Sequence of chain 2.A:
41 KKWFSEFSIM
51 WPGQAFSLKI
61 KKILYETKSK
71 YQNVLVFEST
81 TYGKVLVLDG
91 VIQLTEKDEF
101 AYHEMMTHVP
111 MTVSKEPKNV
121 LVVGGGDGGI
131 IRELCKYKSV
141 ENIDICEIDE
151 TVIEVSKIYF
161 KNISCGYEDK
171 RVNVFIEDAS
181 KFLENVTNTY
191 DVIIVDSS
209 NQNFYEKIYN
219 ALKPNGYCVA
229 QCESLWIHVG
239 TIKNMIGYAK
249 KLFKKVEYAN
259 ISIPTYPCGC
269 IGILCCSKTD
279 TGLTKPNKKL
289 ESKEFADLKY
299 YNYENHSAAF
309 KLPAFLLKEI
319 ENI

Binding-site contacts:
Ligand atom C4 contacts residue GLY124 of chain 2.A at 3.4 Å.
Ligand atom C9 contacts residue ILE148 of chain 2.A at 4.4 Å (hydrophobic).
Ligand atom C8 contacts residue SER197 of chain 2.A at 4.0 Å.
Ligand atom C1 contacts residue VAL152 of chain 2.A at 4.2 Å (hydrophobic).
Ligand atom C3 contacts residue GLY125 of chain 2.A at 4.1 Å.
Ligand atom C3 contacts residue ASP196 of chain 2.A at 4.2 Å.
Ligand atom N1 contacts residue GLU147 of chain 2.A at 2.7 Å (salt-bridge).
Ligand atom N2 contacts residue GLY124 of chain 2.A at 3.5 Å.
Ligand atom C3 contacts residue GLU147 of chain 2.A at 3.5 Å.
Ligand atom N2 contacts residue GLY125 of chain 2.A at 4.5 Å.
Ligand atom C5 contacts residue GLY124 of chain 2.A at 3.9 Å.
Ligand atom C6 contacts residue ILE148 of chain 2.A at 3.4 Å (hydrophobic).
Ligand atom C6 contacts residue ALA179 of chain 2.A at 4.2 Å (hydrophobic).
Ligand atom N1 contacts residue LEU88 of chain 2.A at 4.3 Å.
Ligand atom N3 contacts residue ALA179 of chain 2.A at 3.0 Å (h-bond).
Ligand atom C2 contacts residue GLY125 of chain 2.A at 4.2 Å.
Ligand atom N3 contacts residue ASP178 of chain 2.A at 3.7 Å.
Ligand atom C6 contacts residue GLU177 of chain 2.A at 4.1 Å.
Ligand atom C7 contacts residue ALA179 of chain 2.A at 4.1 Å (hydrophobic).
Ligand atom C4 contacts residue GLU147 of chain 2.A at 3.8 Å.
Ligand atom C6 contacts residue CYS146 of chain 2.A at 4.1 Å (hydrophobic).
Ligand atom C9 contacts residue SER197 of chain 2.A at 3.8 Å.
Ligand atom C1 contacts residue GLU147 of chain 2.A at 3.8 Å.
Ligand atom C3 contacts residue GLY124 of chain 2.A at 3.6 Å.
Ligand atom C1 contacts residue LEU88 of chain 2.A at 3.5 Å (hydrophobic).
Ligand atom N1 contacts residue VAL152 of chain 2.A at 3.8 Å.
Ligand atom C4 contacts residue SER197 of chain 2.A at 4.4 Å.
Ligand atom C5 contacts residue ILE148 of chain 2.A at 3.0 Å (hydrophobic).
Ligand atom N1 contacts residue ASP149 of chain 2.A at 4.1 Å.
Ligand atom C7 contacts residue ILE148 of chain 2.A at 3.9 Å (hydrophobic).
Ligand atom C1 contacts residue GLN72 of chain 2.A at 3.8 Å.
Ligand atom C5 contacts residue CYS146 of chain 2.A at 4.2 Å (hydrophobic).
Ligand atom C5 contacts residue GLU147 of chain 2.A at 3.6 Å.
Ligand atom C6 contacts residue GLY124 of chain 2.A at 4.4 Å.
Ligand atom N2 contacts residue GLU147 of chain 2.A at 2.8 Å (salt-bridge).
Ligand atom C6 contacts residue GLU147 of chain 2.A at 4.2 Å.
Ligand atom C3 contacts residue SER197 of chain 2.A at 4.2 Å.
Ligand atom C2 contacts residue GLU147 of chain 2.A at 3.2 Å.
Ligand atom C4 contacts residue ILE148 of chain 2.A at 4.4 Å (hydrophobic).
Ligand atom N1 contacts residue GLN72 of chain 2.A at 3.0 Å (h-bond).

A protein and the small-molecule ligand that binds it are described below.
Small molecule (SMILES): NCCCNC1CCC(N)CC1